A small-molecule ligand and the protein it binds are described below.
Small molecule (SMILES): CC(=O)N[C@H]1[C@H](O[C@H]2[C@H](O)[C@@H](NC(C)=O)CO[C@@H]2CO)O[C@H](CO)[C@@H](O[C@@H]2O[C@H](CO[C@H]3O[C@H](CO[C@H]4O[C@H](CO)[C@@H](O)[C@H](O)[C@@H]4O)[C@@H](O)[C@H](O[C@H]4O[C@H](CO)[C@@H](O)[C@H](O)[C@@H]4O)[C@@H]3O)[C@@H](O)[C@H](O[C@H]3O[C@H](CO)[C@@H](O)[C@H](O)[C@@H]3O[C@H]3O[C@H](CO)[C@@H](O)[C@H](O)[C@@H]3O[C@H]3O[C@H](CO)[C@@H](O)[C@H](O)[C@@H]3O)[C@@H]2O)[C@@H]1O

Sequence of chain 3.A:
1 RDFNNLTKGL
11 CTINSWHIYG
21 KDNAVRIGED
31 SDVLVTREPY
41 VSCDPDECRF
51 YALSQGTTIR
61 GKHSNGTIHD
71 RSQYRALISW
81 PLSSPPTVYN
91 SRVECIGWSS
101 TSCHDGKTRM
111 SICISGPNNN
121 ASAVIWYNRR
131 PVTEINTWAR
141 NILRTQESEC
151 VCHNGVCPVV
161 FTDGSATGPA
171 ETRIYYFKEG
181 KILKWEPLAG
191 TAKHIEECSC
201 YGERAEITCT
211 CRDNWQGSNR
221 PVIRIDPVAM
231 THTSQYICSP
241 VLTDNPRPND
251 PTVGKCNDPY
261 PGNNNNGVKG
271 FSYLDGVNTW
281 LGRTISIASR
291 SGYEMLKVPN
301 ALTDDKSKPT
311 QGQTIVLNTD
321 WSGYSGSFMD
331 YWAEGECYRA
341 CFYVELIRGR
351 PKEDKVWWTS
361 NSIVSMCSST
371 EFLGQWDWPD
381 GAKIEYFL

Binding-site contacts:
Ligand atom C6 contacts residue PRO309 of chain 3.A at 3.6 Å (hydrophobic).
Ligand atom C3 contacts residue GLU294 of chain 3.A at 3.4 Å.
Ligand atom O5 contacts residue ASN120 of chain 1.A at 2.3 Å (h-bond).
Ligand atom O3 contacts residue GLN311 of chain 3.A at 3.3 Å.
Ligand atom O5 contacts residue ARG283 of chain 3.A at 3.3 Å (salt-bridge).
Ligand atom O6 contacts residue ILE285 of chain 3.A at 2.7 Å (h-bond).
Ligand atom O3 contacts residue ASP250 of chain 3.A at 2.9 Å (salt-bridge).
Ligand atom C1 contacts residue ARG140 of chain 1.A at 3.6 Å.
Ligand atom C6 contacts residue ILE285 of chain 3.A at 3.4 Å (hydrophobic).
Ligand atom C7 contacts residue ASN120 of chain 1.A at 3.6 Å.
Ligand atom C6 contacts residue LEU373 of chain 3.A at 3.4 Å (hydrophobic).
Ligand atom O5 contacts residue GLY312 of chain 3.A at 3.6 Å (h-bond).
Ligand atom C4 contacts residue GLU294 of chain 3.A at 3.5 Å.
Ligand atom C2 contacts residue ASN120 of chain 1.A at 2.5 Å.
Ligand atom C3 contacts residue GLY312 of chain 3.A at 3.3 Å.
Ligand atom O5 contacts residue ASP250 of chain 3.A at 3.6 Å (salt-bridge).
Ligand atom O3 contacts residue ASN249 of chain 3.A at 2.7 Å (h-bond).
Ligand atom O2 contacts residue ASN249 of chain 3.A at 3.1 Å (h-bond).
Ligand atom N2 contacts residue ASN120 of chain 1.A at 2.9 Å (h-bond).
Ligand atom O3 contacts residue ARG283 of chain 3.A at 2.9 Å (salt-bridge).
Ligand atom C1 contacts residue ASN120 of chain 1.A at 1.4 Å.
Ligand atom O6 contacts residue THR310 of chain 3.A at 3.5 Å (h-bond).
Ligand atom O2 contacts residue LEU296 of chain 3.A at 3.4 Å.
Ligand atom O3 contacts residue GLY312 of chain 3.A at 2.9 Å (h-bond).
Ligand atom O4 contacts residue ARG247 of chain 3.A at 3.1 Å (salt-bridge).
Ligand atom O4 contacts residue ARG283 of chain 3.A at 3.5 Å (salt-bridge).
Ligand atom C5 contacts residue ASN120 of chain 1.A at 3.6 Å.
Ligand atom O2 contacts residue GLY312 of chain 3.A at 3.2 Å.
Ligand atom O5 contacts residue GLY374 of chain 3.A at 3.4 Å.
Ligand atom O6 contacts residue ASP250 of chain 3.A at 2.6 Å (salt-bridge).
Ligand atom O6 contacts residue LYS308 of chain 3.A at 2.7 Å (salt-bridge).
Ligand atom O4 contacts residue GLY312 of chain 3.A at 3.7 Å.
Ligand atom C6 contacts residue ASP250 of chain 3.A at 3.6 Å.
Ligand atom O4 contacts residue ILE287 of chain 3.A at 3.3 Å.
Ligand atom C6 contacts residue THR310 of chain 3.A at 3.7 Å.
Ligand atom O4 contacts residue GLU294 of chain 3.A at 2.6 Å (salt-bridge).
Ligand atom O6 contacts residue GLN375 of chain 3.A at 3.3 Å.
Ligand atom C6 contacts residue LYS308 of chain 3.A at 3.6 Å.
Ligand atom O3 contacts residue GLU294 of chain 3.A at 2.6 Å (salt-bridge).
Ligand atom O5 contacts residue GLN375 of chain 3.A at 3.4 Å (h-bond).

Sequence of chain 1.A:
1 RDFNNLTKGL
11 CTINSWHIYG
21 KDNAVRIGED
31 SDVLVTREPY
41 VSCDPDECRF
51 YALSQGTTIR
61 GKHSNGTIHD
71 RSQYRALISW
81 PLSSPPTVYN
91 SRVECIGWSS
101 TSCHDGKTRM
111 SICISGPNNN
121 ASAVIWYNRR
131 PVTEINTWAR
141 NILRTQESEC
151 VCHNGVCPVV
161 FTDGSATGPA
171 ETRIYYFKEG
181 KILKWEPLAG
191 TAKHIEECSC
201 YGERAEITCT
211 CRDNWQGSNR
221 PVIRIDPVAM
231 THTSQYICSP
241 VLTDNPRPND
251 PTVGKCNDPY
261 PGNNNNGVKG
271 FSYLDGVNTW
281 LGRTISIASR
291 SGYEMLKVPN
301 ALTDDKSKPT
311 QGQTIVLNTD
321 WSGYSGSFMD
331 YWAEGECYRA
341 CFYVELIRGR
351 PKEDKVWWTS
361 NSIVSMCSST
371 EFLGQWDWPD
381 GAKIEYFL